Binding-site contacts:
Ligand atom C8 contacts residue GLU281 of chain 1.B at 4.3 Å.
Ligand atom C4 contacts residue ASN282 of chain 1.B at 4.2 Å.
Ligand atom C1 contacts residue ASN282 of chain 1.B at 1.4 Å.
Ligand atom N2 contacts residue ASN282 of chain 1.B at 2.9 Å (h-bond).
Ligand atom C7 contacts residue ASN282 of chain 1.B at 3.8 Å.
Ligand atom C5 contacts residue ASN282 of chain 1.B at 3.7 Å.
Ligand atom C2 contacts residue ASN282 of chain 1.B at 2.4 Å.
Ligand atom O7 contacts residue ASN282 of chain 1.B at 4.3 Å.
Ligand atom C3 contacts residue ASN282 of chain 1.B at 3.8 Å.
Ligand atom O5 contacts residue ASN282 of chain 1.B at 2.4 Å (h-bond).
Ligand atom C6 contacts residue ASN282 of chain 1.B at 4.5 Å.

Sequence of chain 1.B:
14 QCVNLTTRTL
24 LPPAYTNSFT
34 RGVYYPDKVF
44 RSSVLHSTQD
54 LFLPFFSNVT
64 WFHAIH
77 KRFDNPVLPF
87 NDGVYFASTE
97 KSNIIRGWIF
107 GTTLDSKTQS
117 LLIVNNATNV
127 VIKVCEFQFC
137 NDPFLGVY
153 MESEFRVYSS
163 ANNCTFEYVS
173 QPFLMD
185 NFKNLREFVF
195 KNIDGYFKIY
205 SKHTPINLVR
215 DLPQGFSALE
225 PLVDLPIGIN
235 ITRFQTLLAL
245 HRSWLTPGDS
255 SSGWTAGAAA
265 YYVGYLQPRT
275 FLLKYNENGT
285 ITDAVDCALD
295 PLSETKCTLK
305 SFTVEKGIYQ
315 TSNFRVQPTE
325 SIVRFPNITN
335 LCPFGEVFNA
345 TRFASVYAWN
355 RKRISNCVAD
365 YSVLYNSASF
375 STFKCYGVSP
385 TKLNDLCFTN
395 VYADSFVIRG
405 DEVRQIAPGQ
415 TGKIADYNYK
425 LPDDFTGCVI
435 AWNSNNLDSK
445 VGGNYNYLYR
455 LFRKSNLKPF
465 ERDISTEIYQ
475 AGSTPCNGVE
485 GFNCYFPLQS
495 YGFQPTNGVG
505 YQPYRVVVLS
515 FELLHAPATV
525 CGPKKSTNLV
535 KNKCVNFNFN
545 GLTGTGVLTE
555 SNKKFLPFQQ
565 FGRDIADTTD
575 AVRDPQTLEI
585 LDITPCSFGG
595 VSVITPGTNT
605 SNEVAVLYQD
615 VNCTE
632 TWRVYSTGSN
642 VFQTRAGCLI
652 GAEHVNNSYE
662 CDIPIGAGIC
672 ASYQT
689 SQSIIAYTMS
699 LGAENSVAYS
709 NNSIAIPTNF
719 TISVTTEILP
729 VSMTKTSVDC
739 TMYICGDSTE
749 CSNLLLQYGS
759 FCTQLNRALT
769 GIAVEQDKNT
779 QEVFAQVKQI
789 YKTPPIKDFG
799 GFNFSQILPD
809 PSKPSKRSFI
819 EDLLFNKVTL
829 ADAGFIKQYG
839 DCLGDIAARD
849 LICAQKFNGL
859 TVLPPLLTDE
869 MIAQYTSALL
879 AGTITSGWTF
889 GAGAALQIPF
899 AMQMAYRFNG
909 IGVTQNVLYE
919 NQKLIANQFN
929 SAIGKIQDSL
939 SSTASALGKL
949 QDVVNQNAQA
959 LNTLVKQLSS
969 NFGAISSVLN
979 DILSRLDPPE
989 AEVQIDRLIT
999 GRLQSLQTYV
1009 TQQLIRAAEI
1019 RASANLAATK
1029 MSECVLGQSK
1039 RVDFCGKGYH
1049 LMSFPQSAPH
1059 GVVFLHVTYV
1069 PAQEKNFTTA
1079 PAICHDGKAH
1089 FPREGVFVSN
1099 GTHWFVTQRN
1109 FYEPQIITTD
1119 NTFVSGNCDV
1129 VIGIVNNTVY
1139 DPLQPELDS

The small molecule below binds the protein below.
Small molecule (SMILES): CC(=O)N[C@@H]1[C@@H](O)[C@H](O)[C@@H](CO)O[C@H]1O